Sequence of chain 1.A:
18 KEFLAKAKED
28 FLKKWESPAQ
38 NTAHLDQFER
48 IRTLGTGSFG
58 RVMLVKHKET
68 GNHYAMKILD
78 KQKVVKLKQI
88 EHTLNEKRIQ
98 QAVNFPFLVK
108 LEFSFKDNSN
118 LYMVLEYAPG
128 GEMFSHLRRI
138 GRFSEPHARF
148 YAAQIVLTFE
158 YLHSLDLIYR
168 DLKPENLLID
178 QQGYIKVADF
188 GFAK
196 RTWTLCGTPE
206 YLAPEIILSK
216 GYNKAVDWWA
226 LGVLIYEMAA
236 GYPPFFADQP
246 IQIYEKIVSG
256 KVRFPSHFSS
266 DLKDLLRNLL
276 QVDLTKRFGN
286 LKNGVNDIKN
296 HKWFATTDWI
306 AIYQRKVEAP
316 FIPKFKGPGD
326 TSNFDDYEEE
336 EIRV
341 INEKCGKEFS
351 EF

The small molecule below binds the protein below.
Small molecule (SMILES): [NH3+]C[C@@](O)(c1ccc(Cl)cc1)c1ccc(-c2cn[nH]c2)cc1

Binding-site contacts:
Ligand atom N19 contacts residue GLU123 of chain 1.A at 3.6 Å (salt-bridge).
Ligand atom C21 contacts residue GLU123 of chain 1.A at 3.8 Å.
Ligand atom C9 contacts residue THR53 of chain 1.A at 3.5 Å.
Ligand atom C14 contacts residue LEU175 of chain 1.A at 3.6 Å (hydrophobic).
Ligand atom C21 contacts residue LEU175 of chain 1.A at 3.5 Å (hydrophobic).
Ligand atom N1 contacts residue GLU172 of chain 1.A at 2.7 Å (salt-bridge).
Ligand atom C9 contacts residue ARG58 of chain 1.A at 4.0 Å.
Ligand atom C2 contacts residue ASN173 of chain 1.A at 3.2 Å.
Ligand atom C9 contacts residue GLY52 of chain 1.A at 4.0 Å.
Ligand atom C14 contacts residue VAL59 of chain 1.A at 3.9 Å (hydrophobic).
Ligand atom C18 contacts residue LEU175 of chain 1.A at 3.8 Å (hydrophobic).
Ligand atom C17 contacts residue LEU175 of chain 1.A at 3.4 Å (hydrophobic).
Ligand atom C9 contacts residue VAL59 of chain 1.A at 4.0 Å (hydrophobic).
Ligand atom C10 contacts residue GLY52 of chain 1.A at 3.6 Å.
Ligand atom N20 contacts residue ALA125 of chain 1.A at 3.6 Å.
Ligand atom C13 contacts residue VAL59 of chain 1.A at 3.8 Å (hydrophobic).
Ligand atom C17 contacts residue ALA72 of chain 1.A at 3.8 Å (hydrophobic).
Ligand atom C2 contacts residue GLU172 of chain 1.A at 3.9 Å.
Ligand atom O7 contacts residue GLY52 of chain 1.A at 3.4 Å.
Ligand atom C10 contacts residue VAL59 of chain 1.A at 3.8 Å (hydrophobic).
Ligand atom C10 contacts residue THR53 of chain 1.A at 3.6 Å.
Ligand atom C21 contacts residue ALA72 of chain 1.A at 3.7 Å (hydrophobic).
Ligand atom N20 contacts residue GLU123 of chain 1.A at 2.8 Å (salt-bridge).
Ligand atom C18 contacts residue LEU51 of chain 1.A at 3.9 Å (hydrophobic).
Ligand atom N1 contacts residue ASN173 of chain 1.A at 3.4 Å (h-bond).
Ligand atom C18 contacts residue ALA72 of chain 1.A at 3.5 Å (hydrophobic).
Ligand atom C18 contacts residue PHE329 of chain 1.A at 3.8 Å (hydrophobic).
Ligand atom N20 contacts residue TYR124 of chain 1.A at 3.8 Å.
Ligand atom N20 contacts residue ALA72 of chain 1.A at 3.4 Å.
Ligand atom N19 contacts residue ALA125 of chain 1.A at 3.2 Å (h-bond).
Ligand atom N19 contacts residue TYR124 of chain 1.A at 3.6 Å.
Ligand atom N1 contacts residue GLU129 of chain 1.A at 3.2 Å (salt-bridge).
Ligand atom O7 contacts residue GLU129 of chain 1.A at 3.7 Å.
Ligand atom C13 contacts residue PHE329 of chain 1.A at 3.9 Å (hydrophobic).
Ligand atom N19 contacts residue ALA72 of chain 1.A at 3.2 Å.
Ligand atom C9 contacts residue GLY54 of chain 1.A at 3.5 Å.
Ligand atom CL8 contacts residue LEU76 of chain 1.A at 3.8 Å.
Ligand atom C15 contacts residue LEU175 of chain 1.A at 3.8 Å (hydrophobic).
Ligand atom CL8 contacts residue GLY57 of chain 1.A at 3.7 Å.
Ligand atom C4 contacts residue VAL59 of chain 1.A at 4.0 Å (hydrophobic).